Sequence of chain 1.A:
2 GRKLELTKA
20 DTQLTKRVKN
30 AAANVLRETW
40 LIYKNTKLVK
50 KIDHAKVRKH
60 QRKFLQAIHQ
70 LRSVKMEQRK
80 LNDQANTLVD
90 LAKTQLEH

Sequence of chain 1.B:
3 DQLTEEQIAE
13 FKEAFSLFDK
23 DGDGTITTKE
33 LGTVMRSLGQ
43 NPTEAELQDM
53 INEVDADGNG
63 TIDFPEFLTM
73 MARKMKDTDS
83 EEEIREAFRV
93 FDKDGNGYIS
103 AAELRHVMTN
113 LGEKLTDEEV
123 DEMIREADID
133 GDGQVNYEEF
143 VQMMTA

A protein and the small-molecule ligand that binds it are described below.
Small molecule (SMILES): Nc1nc2ccc(OC(F)(F)F)cc2s1

Binding-site contacts:
Ligand atom F2 contacts residue PHE69 of chain 1.B at 3.4 Å.
Ligand atom S1 contacts residue ALA84 of chain 1.A at 3.8 Å.
Ligand atom S1 contacts residue MET52 of chain 1.B at 3.8 Å.
Ligand atom N1 contacts residue VAL56 of chain 1.B at 4.2 Å.
Ligand atom C3 contacts residue ALA84 of chain 1.A at 3.8 Å (hydrophobic).
Ligand atom C4 contacts residue VAL56 of chain 1.B at 3.5 Å (hydrophobic).
Ligand atom N1 contacts residue LYS76 of chain 1.B at 4.3 Å.
Ligand atom C7 contacts residue ILE64 of chain 1.B at 4.1 Å (hydrophobic).
Ligand atom C8 contacts residue GLU55 of chain 1.B at 3.9 Å.
Ligand atom O1 contacts residue LEU87 of chain 1.A at 3.4 Å.
Ligand atom C4 contacts residue ALA84 of chain 1.A at 3.7 Å (hydrophobic).
Ligand atom C6 contacts residue LEU87 of chain 1.A at 4.1 Å (hydrophobic).
Ligand atom N1 contacts residue MET72 of chain 1.B at 3.4 Å.
Ligand atom C2 contacts residue VAL88 of chain 1.A at 3.6 Å (hydrophobic).
Ligand atom F1 contacts residue ILE64 of chain 1.B at 3.1 Å.
Ligand atom F3 contacts residue PHE69 of chain 1.B at 4.0 Å.
Ligand atom C8 contacts residue ALA84 of chain 1.A at 3.8 Å (hydrophobic).
Ligand atom C3 contacts residue VAL56 of chain 1.B at 3.8 Å (hydrophobic).
Ligand atom F3 contacts residue LEU33 of chain 1.B at 3.8 Å.
Ligand atom C8 contacts residue MET72 of chain 1.B at 4.2 Å (hydrophobic).
Ligand atom C5 contacts residue LEU87 of chain 1.A at 4.2 Å (hydrophobic).
Ligand atom C7 contacts residue PHE69 of chain 1.B at 4.3 Å (hydrophobic).
Ligand atom F1 contacts residue LEU33 of chain 1.B at 4.0 Å.
Ligand atom N1 contacts residue ALA84 of chain 1.A at 3.9 Å.
Ligand atom S1 contacts residue VAL56 of chain 1.B at 3.7 Å.
Ligand atom S1 contacts residue GLU55 of chain 1.B at 3.8 Å.
Ligand atom C2 contacts residue MET72 of chain 1.B at 3.6 Å (hydrophobic).
Ligand atom F2 contacts residue ILE64 of chain 1.B at 4.0 Å.
Ligand atom N2 contacts residue GLU55 of chain 1.B at 2.7 Å (salt-bridge).
Ligand atom C3 contacts residue MET72 of chain 1.B at 3.6 Å (hydrophobic).
Ligand atom F3 contacts residue LEU87 of chain 1.A at 3.9 Å.
Ligand atom C1 contacts residue MET73 of chain 1.B at 4.0 Å (hydrophobic).
Ligand atom C7 contacts residue LEU87 of chain 1.A at 4.0 Å (hydrophobic).
Ligand atom C1 contacts residue VAL88 of chain 1.A at 3.7 Å (hydrophobic).
Ligand atom C5 contacts residue VAL56 of chain 1.B at 3.8 Å (hydrophobic).
Ligand atom F1 contacts residue LEU87 of chain 1.A at 4.0 Å.
Ligand atom C8 contacts residue VAL56 of chain 1.B at 4.1 Å (hydrophobic).
Ligand atom F3 contacts residue PHE20 of chain 1.B at 3.9 Å.
Ligand atom C5 contacts residue MET52 of chain 1.B at 4.3 Å (hydrophobic).
Ligand atom C1 contacts residue ALA84 of chain 1.A at 4.3 Å (hydrophobic).